Binding-site contacts:
Ligand atom C21 contacts residue TRP41 of chain 1.A at 3.9 Å (hydrophobic).
Ligand atom C21 contacts residue ILE106 of chain 1.A at 3.8 Å (hydrophobic).
Ligand atom C14 contacts residue VAL47 of chain 1.A at 3.9 Å (hydrophobic).
Ligand atom N7 contacts residue LEU52 of chain 1.A at 3.8 Å.
Ligand atom N34 contacts residue PRO42 of chain 1.A at 2.9 Å (h-bond).
Ligand atom C14 contacts residue PRO46 of chain 1.A at 3.8 Å (hydrophobic).
Ligand atom N26 contacts residue CYS96 of chain 1.A at 3.7 Å.
Ligand atom C5 contacts residue LEU52 of chain 1.A at 3.8 Å (hydrophobic).
Ligand atom C21 contacts residue PRO42 of chain 1.A at 3.8 Å (hydrophobic).
Ligand atom C20 contacts residue MET109 of chain 1.A at 3.6 Å (hydrophobic).
Ligand atom C22 contacts residue TRP41 of chain 1.A at 3.8 Å (hydrophobic).
Ligand atom C29 contacts residue PHE43 of chain 1.A at 3.4 Å (hydrophobic).
Ligand atom C1 contacts residue TRP41 of chain 1.A at 3.6 Å (hydrophobic).
Ligand atom C12 contacts residue VAL47 of chain 1.A at 3.9 Å (hydrophobic).
Ligand atom C3 contacts residue LEU52 of chain 1.A at 3.6 Å (hydrophobic).
Ligand atom C25 contacts residue ILE106 of chain 1.A at 3.8 Å (hydrophobic).
Ligand atom C12 contacts residue PRO42 of chain 1.A at 3.4 Å (hydrophobic).
Ligand atom C22 contacts residue ILE106 of chain 1.A at 3.8 Å (hydrophobic).
Ligand atom C13 contacts residue PRO42 of chain 1.A at 3.6 Å (hydrophobic).
Ligand atom C22 contacts residue PRO42 of chain 1.A at 3.9 Å (hydrophobic).
Ligand atom N34 contacts residue VAL47 of chain 1.A at 3.9 Å.
Ligand atom C9 contacts residue LEU52 of chain 1.A at 3.6 Å (hydrophobic).
Ligand atom C5 contacts residue TRP41 of chain 1.A at 3.9 Å (hydrophobic).
Ligand atom C8 contacts residue LEU52 of chain 1.A at 3.6 Å (hydrophobic).
Ligand atom C30 contacts residue LYS51 of chain 1.A at 3.8 Å.
Ligand atom C3 contacts residue TRP41 of chain 1.A at 3.7 Å (hydrophobic).
Ligand atom N34 contacts residue PRO46 of chain 1.A at 3.1 Å (h-bond).
Ligand atom C14 contacts residue ASP48 of chain 1.A at 3.8 Å.
Ligand atom C4 contacts residue LEU52 of chain 1.A at 3.5 Å (hydrophobic).
Ligand atom O33 contacts residue ASP48 of chain 1.A at 3.1 Å (salt-bridge).
Ligand atom C29 contacts residue PRO42 of chain 1.A at 3.6 Å (hydrophobic).
Ligand atom C6 contacts residue TRP41 of chain 1.A at 3.7 Å (hydrophobic).
Ligand atom C10 contacts residue ILE106 of chain 1.A at 3.8 Å (hydrophobic).
Ligand atom C2 contacts residue TRP41 of chain 1.A at 3.8 Å (hydrophobic).
Ligand atom O33 contacts residue PRO46 of chain 1.A at 3.7 Å.
Ligand atom O27 contacts residue ASN100 of chain 1.A at 3.1 Å (h-bond).
Ligand atom C14 contacts residue PRO42 of chain 1.A at 3.7 Å (hydrophobic).
Ligand atom C21 contacts residue MET109 of chain 1.A at 3.8 Å (hydrophobic).
Ligand atom N34 contacts residue GLN45 of chain 1.A at 3.2 Å (h-bond).
Ligand atom N26 contacts residue ASN100 of chain 1.A at 3.8 Å.

Sequence of chain 1.A:
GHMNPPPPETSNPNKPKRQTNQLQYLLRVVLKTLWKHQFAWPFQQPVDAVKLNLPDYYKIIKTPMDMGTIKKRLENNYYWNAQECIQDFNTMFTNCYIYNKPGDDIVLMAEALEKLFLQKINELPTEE

This small molecule binds to this protein.
Small molecule (SMILES): Cc1noc(C)c1-c1cc(C(N)=O)c2c3ccc(C(C)(C)O)cc3n(Cc3ccccc3)c2c1